Sequence of chain 1.A:
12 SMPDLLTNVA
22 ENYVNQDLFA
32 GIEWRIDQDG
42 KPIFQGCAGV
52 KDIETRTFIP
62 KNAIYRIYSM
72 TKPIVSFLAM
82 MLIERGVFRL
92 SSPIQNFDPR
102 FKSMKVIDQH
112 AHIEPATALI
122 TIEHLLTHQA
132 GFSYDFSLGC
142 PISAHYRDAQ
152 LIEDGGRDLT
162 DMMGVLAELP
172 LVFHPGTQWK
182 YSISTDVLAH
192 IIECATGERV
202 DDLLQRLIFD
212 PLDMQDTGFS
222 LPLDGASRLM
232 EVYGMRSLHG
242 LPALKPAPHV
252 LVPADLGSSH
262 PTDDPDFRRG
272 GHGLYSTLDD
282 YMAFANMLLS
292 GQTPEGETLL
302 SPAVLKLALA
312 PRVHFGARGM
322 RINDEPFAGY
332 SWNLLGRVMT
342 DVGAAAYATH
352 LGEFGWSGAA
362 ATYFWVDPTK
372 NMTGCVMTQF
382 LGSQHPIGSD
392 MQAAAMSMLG

Binding-site contacts:
Ligand atom C2 contacts residue PHE137 of chain 1.A at 3.8 Å (hydrophobic).
Ligand atom O4 contacts residue ALA360 of chain 1.A at 3.2 Å.
Ligand atom C3 contacts residue ALA360 of chain 1.A at 4.0 Å (hydrophobic).
Ligand atom C2 contacts residue ALA360 of chain 1.A at 3.5 Å (hydrophobic).
Ligand atom C3 contacts residue PHE137 of chain 1.A at 3.9 Å (hydrophobic).
Ligand atom O3 contacts residue SER70 of chain 1.A at 2.4 Å (h-bond).
Ligand atom O5 contacts residue ILE153 of chain 1.A at 3.3 Å.
Ligand atom C5 contacts residue PHE137 of chain 1.A at 4.1 Å (hydrophobic).
Ligand atom C6 contacts residue PHE137 of chain 1.A at 4.0 Å (hydrophobic).
Ligand atom O1 contacts residue SER70 of chain 1.A at 3.0 Å (h-bond).
Ligand atom C3 contacts residue TYR69 of chain 1.A at 3.9 Å (hydrophobic).
Ligand atom O1 contacts residue TYR182 of chain 1.A at 3.8 Å.
Ligand atom N contacts residue HIS273 of chain 1.A at 4.0 Å.
Ligand atom O3 contacts residue TYR69 of chain 1.A at 3.6 Å.
Ligand atom C4 contacts residue ILE153 of chain 1.A at 4.2 Å (hydrophobic).
Ligand atom C5 contacts residue TYR135 of chain 1.A at 4.0 Å (hydrophobic).
Ligand atom O3 contacts residue GLY359 of chain 1.A at 3.6 Å.
Ligand atom O3 contacts residue ALA360 of chain 1.A at 2.9 Å (h-bond).
Ligand atom O4 contacts residue ARG237 of chain 1.A at 3.1 Å (salt-bridge).
Ligand atom C6 contacts residue TYR135 of chain 1.A at 3.4 Å (hydrophobic).
Ligand atom C4 contacts residue PHE137 of chain 1.A at 4.1 Å (hydrophobic).
Ligand atom P contacts residue ALA360 of chain 1.A at 3.7 Å.
Ligand atom N contacts residue TYR69 of chain 1.A at 3.9 Å.
Ligand atom C5 contacts residue HIS273 of chain 1.A at 3.9 Å.
Ligand atom O6 contacts residue ILE153 of chain 1.A at 3.4 Å.
Ligand atom O2 contacts residue SER70 of chain 1.A at 2.8 Å (h-bond).
Ligand atom C3 contacts residue LEU239 of chain 1.A at 3.9 Å (hydrophobic).
Ligand atom P contacts residue TYR182 of chain 1.A at 3.7 Å.
Ligand atom O1 contacts residue PHE137 of chain 1.A at 3.9 Å.
Ligand atom C1 contacts residue SER70 of chain 1.A at 3.5 Å.
Ligand atom O6 contacts residue TYR69 of chain 1.A at 3.7 Å.
Ligand atom P contacts residue SER70 of chain 1.A at 2.9 Å.
Ligand atom C1 contacts residue PHE137 of chain 1.A at 3.8 Å (hydrophobic).
Ligand atom C2 contacts residue ARG237 of chain 1.A at 4.0 Å.
Ligand atom N contacts residue ILE153 of chain 1.A at 3.6 Å.
Ligand atom O5 contacts residue HIS273 of chain 1.A at 3.1 Å (h-bond).
Ligand atom O2 contacts residue TYR182 of chain 1.A at 2.5 Å (h-bond).
Ligand atom C4 contacts residue TYR69 of chain 1.A at 3.9 Å (hydrophobic).
Ligand atom C6 contacts residue SER70 of chain 1.A at 3.5 Å.
Ligand atom O6 contacts residue LEU239 of chain 1.A at 3.4 Å.

The small molecule below binds the protein below.
Small molecule (SMILES): O=[N+]([O-])c1ccc(OP(=O)(O)O)cc1